Binding-site contacts:
Ligand atom C1 contacts residue ASN124 of chain 2.C at 1.4 Å.
Ligand atom O5 contacts residue ASN124 of chain 2.C at 2.3 Å (h-bond).
Ligand atom C2 contacts residue ASN124 of chain 2.C at 2.5 Å.
Ligand atom C5 contacts residue ASN124 of chain 2.C at 3.6 Å.
Ligand atom C4 contacts residue ASN124 of chain 2.C at 4.2 Å.
Ligand atom C3 contacts residue ASN124 of chain 2.C at 3.8 Å.
Ligand atom C8 contacts residue ILE122 of chain 2.C at 3.5 Å (hydrophobic).
Ligand atom C8 contacts residue ARG121 of chain 2.C at 4.0 Å.
Ligand atom O7 contacts residue ASN124 of chain 2.C at 3.9 Å.
Ligand atom C8 contacts residue PRO123 of chain 2.C at 4.2 Å (hydrophobic).
Ligand atom C7 contacts residue ASN124 of chain 2.C at 3.6 Å.
Ligand atom C8 contacts residue ASN124 of chain 2.C at 4.2 Å.
Ligand atom N2 contacts residue ASN124 of chain 2.C at 3.0 Å (h-bond).

Sequence of chain 2.C:
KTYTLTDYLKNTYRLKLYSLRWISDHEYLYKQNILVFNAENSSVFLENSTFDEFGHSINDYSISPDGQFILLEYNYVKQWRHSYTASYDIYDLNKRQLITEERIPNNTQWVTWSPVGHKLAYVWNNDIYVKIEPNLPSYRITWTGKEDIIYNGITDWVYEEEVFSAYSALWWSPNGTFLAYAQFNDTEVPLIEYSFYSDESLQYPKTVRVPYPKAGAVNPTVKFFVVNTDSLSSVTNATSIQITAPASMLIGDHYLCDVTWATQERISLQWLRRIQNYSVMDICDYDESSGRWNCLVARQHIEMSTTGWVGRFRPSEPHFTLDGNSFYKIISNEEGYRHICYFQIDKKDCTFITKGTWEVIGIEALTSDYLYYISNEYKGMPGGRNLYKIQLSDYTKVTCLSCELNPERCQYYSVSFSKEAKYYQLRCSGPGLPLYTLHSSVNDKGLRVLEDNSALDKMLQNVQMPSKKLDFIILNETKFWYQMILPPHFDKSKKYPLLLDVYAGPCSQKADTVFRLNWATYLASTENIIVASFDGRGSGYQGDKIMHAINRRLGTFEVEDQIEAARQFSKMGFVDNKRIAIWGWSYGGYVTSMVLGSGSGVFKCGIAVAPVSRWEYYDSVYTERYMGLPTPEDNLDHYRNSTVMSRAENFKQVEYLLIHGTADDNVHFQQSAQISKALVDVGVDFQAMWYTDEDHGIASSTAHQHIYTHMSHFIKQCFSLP

The small molecule below binds the protein below.
Small molecule (SMILES): CC(=O)N[C@@H]1[C@@H](O)[C@H](O)[C@@H](CO)O[C@H]1O